A small-molecule ligand and the protein it binds are described below.
Small molecule (SMILES): C=C[C@](C)(O)CC[C@@H]1[C@@]2(C)CCCC(C)(C)[C@@H]2CC[C@@]1(C)O

Sequence of chain 1.A:
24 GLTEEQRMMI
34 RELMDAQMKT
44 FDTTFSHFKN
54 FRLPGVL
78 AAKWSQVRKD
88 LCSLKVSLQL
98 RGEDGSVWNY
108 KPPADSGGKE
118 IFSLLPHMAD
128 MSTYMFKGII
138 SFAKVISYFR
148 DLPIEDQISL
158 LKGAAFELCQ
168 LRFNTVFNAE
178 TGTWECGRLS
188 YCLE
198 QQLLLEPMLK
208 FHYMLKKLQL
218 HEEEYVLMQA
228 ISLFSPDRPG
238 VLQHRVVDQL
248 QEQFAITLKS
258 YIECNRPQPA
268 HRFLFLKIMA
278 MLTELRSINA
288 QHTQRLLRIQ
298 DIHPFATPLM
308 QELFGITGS

Binding-site contacts:
Ligand atom C18 contacts residue TYR188 of chain 1.A at 3.5 Å (hydrophobic).
Ligand atom C4 contacts residue PHE170 of chain 1.A at 3.4 Å (hydrophobic).
Ligand atom C4 contacts residue MET125 of chain 1.A at 4.5 Å (hydrophobic).
Ligand atom C9 contacts residue LEU91 of chain 1.A at 4.0 Å (hydrophobic).
Ligand atom C15 contacts residue HIS289 of chain 1.A at 3.2 Å.
Ligand atom C contacts residue GLN167 of chain 1.A at 3.7 Å.
Ligand atom C6 contacts residue MET125 of chain 1.A at 4.0 Å (hydrophobic).
Ligand atom C10 contacts residue MET125 of chain 1.A at 4.4 Å (hydrophobic).
Ligand atom C17 contacts residue LEU91 of chain 1.A at 3.5 Å (hydrophobic).
Ligand atom C15 contacts residue SER129 of chain 1.A at 4.5 Å.
Ligand atom C14 contacts residue LEU91 of chain 1.A at 4.5 Å (hydrophobic).
Ligand atom C17 contacts residue MET205 of chain 1.A at 3.8 Å (hydrophobic).
Ligand atom C12 contacts residue MET125 of chain 1.A at 4.0 Å (hydrophobic).
Ligand atom C19 contacts residue PHE170 of chain 1.A at 3.5 Å (hydrophobic).
Ligand atom C3 contacts residue MET128 of chain 1.A at 4.5 Å (hydrophobic).
Ligand atom C8 contacts residue LEU91 of chain 1.A at 4.1 Å (hydrophobic).
Ligand atom C7 contacts residue TRP181 of chain 1.A at 4.0 Å (hydrophobic).
Ligand atom C5 contacts residue PHE170 of chain 1.A at 4.2 Å (hydrophobic).
Ligand atom O contacts residue MET125 of chain 1.A at 4.0 Å.
Ligand atom C18 contacts residue MET125 of chain 1.A at 4.4 Å (hydrophobic).
Ligand atom C14 contacts residue HIS289 of chain 1.A at 3.9 Å.
Ligand atom O contacts residue PHE302 of chain 1.A at 4.1 Å.
Ligand atom C16 contacts residue SER129 of chain 1.A at 3.5 Å.
Ligand atom C2 contacts residue SER129 of chain 1.A at 4.0 Å.
Ligand atom C13 contacts residue HIS289 of chain 1.A at 4.1 Å.
Ligand atom C8 contacts residue VAL93 of chain 1.A at 4.1 Å (hydrophobic).
Ligand atom C contacts residue MET205 of chain 1.A at 4.2 Å (hydrophobic).
Ligand atom O1 contacts residue LEU91 of chain 1.A at 2.9 Å (h-bond).
Ligand atom C19 contacts residue TRP181 of chain 1.A at 4.3 Å (hydrophobic).
Ligand atom C3 contacts residue SER129 of chain 1.A at 3.9 Å.
Ligand atom O contacts residue LEU122 of chain 1.A at 3.8 Å.
Ligand atom C3 contacts residue PHE170 of chain 1.A at 3.5 Å (hydrophobic).
Ligand atom C16 contacts residue HIS289 of chain 1.A at 3.9 Å.
Ligand atom C2 contacts residue MET125 of chain 1.A at 4.3 Å (hydrophobic).
Ligand atom C18 contacts residue TRP181 of chain 1.A at 4.5 Å (hydrophobic).
Ligand atom C4 contacts residue MET128 of chain 1.A at 3.9 Å (hydrophobic).
Ligand atom C8 contacts residue MET125 of chain 1.A at 4.1 Å (hydrophobic).